The protein below binds the small molecule below.
Small molecule (SMILES): CC(=O)N[C@@H]1[C@@H](O)[C@H](O)[C@@H](CO)O[C@H]1O

Binding-site contacts:
Ligand atom O7 contacts residue ASN126 of chain 1.F at 3.1 Å (h-bond).
Ligand atom C8 contacts residue ASN126 of chain 1.F at 4.0 Å.
Ligand atom C5 contacts residue ASN126 of chain 1.F at 3.7 Å.
Ligand atom C3 contacts residue ASN126 of chain 1.F at 3.8 Å.
Ligand atom C4 contacts residue ASN126 of chain 1.F at 4.2 Å.
Ligand atom C8 contacts residue GLU123 of chain 1.F at 3.1 Å.
Ligand atom C7 contacts residue ASN126 of chain 1.F at 3.2 Å.
Ligand atom O5 contacts residue ASN126 of chain 1.F at 2.4 Å (h-bond).
Ligand atom C7 contacts residue GLU123 of chain 1.F at 4.5 Å.
Ligand atom C8 contacts residue SER125 of chain 1.F at 4.3 Å.
Ligand atom C2 contacts residue ASN126 of chain 1.F at 2.4 Å.
Ligand atom C1 contacts residue ASN126 of chain 1.F at 1.4 Å.
Ligand atom C8 contacts residue ARG122 of chain 1.F at 3.5 Å.
Ligand atom N2 contacts residue ASN126 of chain 1.F at 2.9 Å (h-bond).

Sequence of chain 1.F:
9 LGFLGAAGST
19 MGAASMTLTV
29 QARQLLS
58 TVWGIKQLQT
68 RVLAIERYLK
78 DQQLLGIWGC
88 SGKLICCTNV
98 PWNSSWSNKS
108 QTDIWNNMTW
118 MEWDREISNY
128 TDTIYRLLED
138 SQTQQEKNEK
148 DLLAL